Sequence of chain 1.B:
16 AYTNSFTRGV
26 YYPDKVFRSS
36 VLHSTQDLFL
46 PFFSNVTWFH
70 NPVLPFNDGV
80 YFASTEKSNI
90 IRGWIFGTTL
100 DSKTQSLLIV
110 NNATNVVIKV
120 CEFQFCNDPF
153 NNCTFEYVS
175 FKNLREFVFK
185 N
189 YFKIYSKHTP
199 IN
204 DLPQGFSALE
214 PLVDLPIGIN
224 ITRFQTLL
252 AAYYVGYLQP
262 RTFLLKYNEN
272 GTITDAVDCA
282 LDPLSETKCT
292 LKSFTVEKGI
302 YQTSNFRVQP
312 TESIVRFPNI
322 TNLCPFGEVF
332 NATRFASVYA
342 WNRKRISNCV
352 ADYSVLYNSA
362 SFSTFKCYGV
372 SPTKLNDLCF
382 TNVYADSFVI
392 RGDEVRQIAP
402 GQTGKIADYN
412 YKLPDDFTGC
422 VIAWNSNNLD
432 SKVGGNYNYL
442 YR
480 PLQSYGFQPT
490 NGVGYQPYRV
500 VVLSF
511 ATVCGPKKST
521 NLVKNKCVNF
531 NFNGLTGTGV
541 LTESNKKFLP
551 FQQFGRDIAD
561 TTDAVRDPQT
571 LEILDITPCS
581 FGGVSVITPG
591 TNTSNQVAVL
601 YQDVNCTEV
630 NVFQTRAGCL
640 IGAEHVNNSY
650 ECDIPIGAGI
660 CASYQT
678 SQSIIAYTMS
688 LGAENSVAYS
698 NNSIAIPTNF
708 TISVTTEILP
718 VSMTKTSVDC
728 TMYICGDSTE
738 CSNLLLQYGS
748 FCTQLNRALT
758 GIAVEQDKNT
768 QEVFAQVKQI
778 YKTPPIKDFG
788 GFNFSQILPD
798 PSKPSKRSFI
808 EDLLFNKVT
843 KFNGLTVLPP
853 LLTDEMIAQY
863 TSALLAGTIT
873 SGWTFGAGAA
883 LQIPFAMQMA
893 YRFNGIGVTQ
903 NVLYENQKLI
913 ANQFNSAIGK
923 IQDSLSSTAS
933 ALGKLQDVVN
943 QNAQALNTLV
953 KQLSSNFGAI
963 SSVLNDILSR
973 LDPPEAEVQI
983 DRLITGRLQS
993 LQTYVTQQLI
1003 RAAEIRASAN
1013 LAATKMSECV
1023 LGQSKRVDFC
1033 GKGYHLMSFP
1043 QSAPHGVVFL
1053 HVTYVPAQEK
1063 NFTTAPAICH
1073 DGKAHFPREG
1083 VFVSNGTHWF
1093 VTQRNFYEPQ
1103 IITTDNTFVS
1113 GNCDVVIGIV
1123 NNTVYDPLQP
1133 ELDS

This small molecule binds to this protein.
Small molecule (SMILES): CC(=O)N[C@@H]1[C@@H](O)[C@H](O)[C@@H](CO)O[C@H]1O

Binding-site contacts:
Ligand atom N2 contacts residue ASN50 of chain 1.B at 2.9 Å (h-bond).
Ligand atom O5 contacts residue TYR17 of chain 1.B at 4.0 Å.
Ligand atom C1 contacts residue TYR17 of chain 1.B at 4.4 Å (hydrophobic).
Ligand atom C1 contacts residue ASN50 of chain 1.B at 1.4 Å.
Ligand atom C2 contacts residue ASN50 of chain 1.B at 2.5 Å.
Ligand atom C5 contacts residue ASN50 of chain 1.B at 3.7 Å.
Ligand atom C4 contacts residue ASN50 of chain 1.B at 4.2 Å.
Ligand atom C8 contacts residue ASN50 of chain 1.B at 4.2 Å.
Ligand atom C3 contacts residue ASN50 of chain 1.B at 3.8 Å.
Ligand atom C7 contacts residue ASN50 of chain 1.B at 3.3 Å.
Ligand atom O5 contacts residue ASN50 of chain 1.B at 2.4 Å (h-bond).
Ligand atom O6 contacts residue TYR17 of chain 1.B at 3.8 Å.
Ligand atom O7 contacts residue ASN50 of chain 1.B at 3.3 Å (h-bond).